This protein binds this small molecule.
Small molecule (SMILES): CC(C)CCC[C@@H](C)[C@H]1CC[C@H]2[C@@H]3CC=C4C[C@@H](OC(=O)CCC(=O)O)CC[C@]4(C)[C@H]3CC[C@]12C

Sequence of chain 1.A:
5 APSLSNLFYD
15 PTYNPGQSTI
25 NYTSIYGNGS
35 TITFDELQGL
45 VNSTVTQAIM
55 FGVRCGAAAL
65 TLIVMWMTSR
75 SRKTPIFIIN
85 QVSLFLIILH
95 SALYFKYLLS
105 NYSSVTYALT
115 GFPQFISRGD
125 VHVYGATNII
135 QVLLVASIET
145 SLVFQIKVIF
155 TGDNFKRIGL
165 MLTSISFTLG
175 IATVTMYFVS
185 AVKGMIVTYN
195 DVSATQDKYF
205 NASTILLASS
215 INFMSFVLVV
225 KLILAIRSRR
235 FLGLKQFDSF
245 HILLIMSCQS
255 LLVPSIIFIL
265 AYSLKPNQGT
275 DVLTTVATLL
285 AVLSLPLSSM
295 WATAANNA

Binding-site contacts:
Ligand atom OAF contacts residue LEU103 of chain 1.A at 3.7 Å.
Ligand atom CAB contacts residue Y011 of chain 1.J at 3.5 Å.
Ligand atom OAF contacts residue Y011 of chain 1.J at 2.7 Å (h-bond).
Ligand atom CAN contacts residue Y011 of chain 1.J at 4.0 Å.
Ligand atom CAQ contacts residue Y011 of chain 1.S at 4.3 Å.
Ligand atom CAY contacts residue Y011 of chain 1.R at 3.0 Å.
Ligand atom CAE contacts residue Y011 of chain 1.J at 3.6 Å.
Ligand atom CAX contacts residue Y011 of chain 1.J at 3.1 Å.
Ligand atom CAR contacts residue LYS100 of chain 1.A at 3.9 Å.
Ligand atom CAS contacts residue ALA96 of chain 1.A at 3.9 Å (hydrophobic).
Ligand atom OAH contacts residue SER104 of chain 1.A at 3.7 Å.
Ligand atom CAX contacts residue LYS100 of chain 1.A at 4.0 Å.
Ligand atom OAH contacts residue LYS100 of chain 1.A at 3.2 Å (salt-bridge).
Ligand atom CAA contacts residue ILE67 of chain 1.A at 4.2 Å (hydrophobic).
Ligand atom CAT contacts residue PHE99 of chain 1.A at 3.9 Å (hydrophobic).
Ligand atom CAL contacts residue Y011 of chain 1.J at 3.9 Å.
Ligand atom CAM contacts residue LEU103 of chain 1.A at 4.3 Å (hydrophobic).
Ligand atom CAO contacts residue Y011 of chain 1.R at 4.0 Å.
Ligand atom CAJ contacts residue Y011 of chain 1.R at 4.0 Å.
Ligand atom CAL contacts residue LEU103 of chain 1.A at 4.2 Å (hydrophobic).
Ligand atom CAP contacts residue Y011 of chain 1.S at 4.1 Å.
Ligand atom CAR contacts residue PHE99 of chain 1.A at 3.8 Å (hydrophobic).
Ligand atom CAD contacts residue ALA96 of chain 1.A at 3.6 Å (hydrophobic).
Ligand atom CAS contacts residue PHE99 of chain 1.A at 4.1 Å (hydrophobic).
Ligand atom OAG contacts residue Y011 of chain 1.R at 3.3 Å (h-bond).
Ligand atom CAU contacts residue Y011 of chain 1.R at 4.2 Å.
Ligand atom CAL contacts residue LYS100 of chain 1.A at 3.9 Å.
Ligand atom CAA contacts residue Y011 of chain 1.S at 3.9 Å.
Ligand atom OAH contacts residue LEU103 of chain 1.A at 3.0 Å (h-bond).
Ligand atom CAC contacts residue ILE92 of chain 1.A at 3.9 Å (hydrophobic).
Ligand atom CAB contacts residue ILE92 of chain 1.A at 4.1 Å (hydrophobic).
Ligand atom CBC contacts residue Y011 of chain 1.R at 4.3 Å.
Ligand atom CAC contacts residue CYS59 of chain 1.A at 3.7 Å (hydrophobic).
Ligand atom CAM contacts residue Y011 of chain 1.R at 3.0 Å.
Ligand atom CAE contacts residue ALA96 of chain 1.A at 4.0 Å (hydrophobic).
Ligand atom OAW contacts residue Y011 of chain 1.R at 3.6 Å.
Ligand atom CAX contacts residue LEU103 of chain 1.A at 3.4 Å (hydrophobic).
Ligand atom CAT contacts residue Y011 of chain 1.R at 4.1 Å.
Ligand atom CAC contacts residue Y011 of chain 1.R at 4.2 Å.
Ligand atom OAH contacts residue Y011 of chain 1.J at 3.6 Å.